The small molecule below binds the protein below.
Small molecule (SMILES): O=C(O)CSc1ncccc1[N+](=O)[O-]

Binding-site contacts:
Ligand atom O14 contacts residue VAL110 of chain 1.A at 3.7 Å.
Ligand atom O09 contacts residue GLY49 of chain 1.A at 4.2 Å.
Ligand atom N04 contacts residue TRP51 of chain 1.A at 3.5 Å.
Ligand atom O09 contacts residue TRP51 of chain 1.A at 2.8 Å (h-bond).
Ligand atom C02 contacts residue PRO210 of chain 1.A at 4.1 Å (hydrophobic).
Ligand atom O10 contacts residue HIS312 of chain 1.A at 3.0 Å.
Ligand atom C11 contacts residue PHE191 of chain 1.A at 3.5 Å (hydrophobic).
Ligand atom C03 contacts residue PHE191 of chain 1.A at 3.5 Å (hydrophobic).
Ligand atom C08 contacts residue GLY50 of chain 1.A at 4.1 Å.
Ligand atom S06 contacts residue TRP51 of chain 1.A at 4.1 Å.
Ligand atom C11 contacts residue TYR52 of chain 1.A at 3.8 Å (hydrophobic).
Ligand atom N12 contacts residue VAL110 of chain 1.A at 4.2 Å.
Ligand atom O13 contacts residue VAL110 of chain 1.A at 3.9 Å.
Ligand atom O09 contacts residue GLY50 of chain 1.A at 3.1 Å (h-bond).
Ligand atom O13 contacts residue THR159 of chain 1.A at 4.0 Å.
Ligand atom O14 contacts residue TYR52 of chain 1.A at 3.8 Å.
Ligand atom O14 contacts residue ALA156 of chain 1.A at 3.5 Å.
Ligand atom C05 contacts residue TRP51 of chain 1.A at 4.0 Å (hydrophobic).
Ligand atom O10 contacts residue SER155 of chain 1.A at 3.4 Å.
Ligand atom C08 contacts residue ALA156 of chain 1.A at 3.8 Å (hydrophobic).
Ligand atom C03 contacts residue VAL269 of chain 1.A at 4.0 Å (hydrophobic).
Ligand atom O09 contacts residue ALA156 of chain 1.A at 3.0 Å (h-bond).
Ligand atom C08 contacts residue SER155 of chain 1.A at 3.3 Å.
Ligand atom O10 contacts residue TRP51 of chain 1.A at 3.6 Å (h-bond).
Ligand atom N04 contacts residue ALA265 of chain 1.A at 3.8 Å.
Ligand atom N04 contacts residue PHE191 of chain 1.A at 3.3 Å.
Ligand atom S06 contacts residue ALA156 of chain 1.A at 3.7 Å.
Ligand atom C07 contacts residue SER155 of chain 1.A at 4.1 Å.
Ligand atom C02 contacts residue PHE191 of chain 1.A at 3.6 Å (hydrophobic).
Ligand atom C07 contacts residue TRP51 of chain 1.A at 3.7 Å (hydrophobic).
Ligand atom C08 contacts residue HIS312 of chain 1.A at 3.9 Å.
Ligand atom O13 contacts residue ILE214 of chain 1.A at 4.0 Å.
Ligand atom C07 contacts residue ALA265 of chain 1.A at 3.9 Å (hydrophobic).
Ligand atom C03 contacts residue TRP51 of chain 1.A at 3.8 Å (hydrophobic).
Ligand atom O09 contacts residue SER155 of chain 1.A at 3.1 Å (h-bond).
Ligand atom C08 contacts residue TRP51 of chain 1.A at 3.5 Å (hydrophobic).
Ligand atom N12 contacts residue TYR52 of chain 1.A at 3.5 Å.
Ligand atom C01 contacts residue PHE191 of chain 1.A at 3.6 Å (hydrophobic).
Ligand atom C03 contacts residue ALA265 of chain 1.A at 4.1 Å (hydrophobic).
Ligand atom C05 contacts residue PHE191 of chain 1.A at 3.5 Å (hydrophobic).

Sequence of chain 1.A:
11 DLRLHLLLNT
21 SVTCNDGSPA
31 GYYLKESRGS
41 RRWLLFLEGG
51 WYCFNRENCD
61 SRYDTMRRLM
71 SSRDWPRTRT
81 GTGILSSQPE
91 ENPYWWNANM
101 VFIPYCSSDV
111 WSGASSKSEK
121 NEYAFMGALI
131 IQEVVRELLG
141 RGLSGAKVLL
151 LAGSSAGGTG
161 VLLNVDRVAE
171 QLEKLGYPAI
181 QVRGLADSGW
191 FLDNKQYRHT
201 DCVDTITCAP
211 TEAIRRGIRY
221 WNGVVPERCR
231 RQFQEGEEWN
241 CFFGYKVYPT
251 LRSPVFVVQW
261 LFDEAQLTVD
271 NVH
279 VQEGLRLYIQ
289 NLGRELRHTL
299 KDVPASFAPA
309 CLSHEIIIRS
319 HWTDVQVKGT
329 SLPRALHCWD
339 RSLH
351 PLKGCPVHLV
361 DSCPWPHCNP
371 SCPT